Binding-site contacts:
Ligand atom CG2 contacts residue LEU2 of chain 1.A at 3.6 Å (hydrophobic).
Ligand atom OXT contacts residue HIS47 of chain 1.A at 2.3 Å.
Ligand atom CG2 contacts residue GLY29 of chain 1.A at 4.1 Å.
Ligand atom CA contacts residue GLY29 of chain 1.A at 3.6 Å.
Ligand atom CZ contacts residue LYS6 of chain 1.A at 3.4 Å.
Ligand atom O contacts residue GLY29 of chain 1.A at 2.6 Å.
Ligand atom O contacts residue GLY29 of chain 1.A at 4.1 Å.
Ligand atom CG2 contacts residue TYR63 of chain 1.A at 3.4 Å (hydrophobic).
Ligand atom OXT contacts residue PHE5 of chain 1.A at 3.5 Å.
Ligand atom CA contacts residue LEU2 of chain 1.A at 3.9 Å (hydrophobic).
Ligand atom OH contacts residue LEU2 of chain 1.A at 2.9 Å (h-bond).
Ligand atom CA contacts residue ALA22 of chain 1.A at 3.8 Å (hydrophobic).
Ligand atom OG contacts residue TYR27 of chain 1.A at 3.1 Å (h-bond).
Ligand atom O contacts residue TYR63 of chain 1.A at 3.2 Å (h-bond).
Ligand atom CB contacts residue HIS47 of chain 1.A at 3.7 Å.
Ligand atom CB contacts residue CYS28 of chain 1.A at 4.1 Å (hydrophobic).
Ligand atom CB contacts residue GLY29 of chain 1.A at 3.5 Å.
Ligand atom CZ contacts residue TRP18 of chain 1.A at 3.8 Å (hydrophobic).
Ligand atom OH contacts residue TRP18 of chain 1.A at 4.1 Å.
Ligand atom CZ contacts residue LEU2 of chain 1.A at 3.1 Å (hydrophobic).
Ligand atom C contacts residue PHE5 of chain 1.A at 4.0 Å (hydrophobic).
Ligand atom OG contacts residue ASP48 of chain 1.A at 2.8 Å (salt-bridge).
Ligand atom CE2 contacts residue TRP18 of chain 1.A at 2.6 Å (hydrophobic).
Ligand atom CD1 contacts residue LEU2 of chain 1.A at 3.6 Å (hydrophobic).
Ligand atom N contacts residue GLY29 of chain 1.A at 3.9 Å.
Ligand atom N contacts residue PHE5 of chain 1.A at 3.8 Å.
Ligand atom CB contacts residue TYR27 of chain 1.A at 3.8 Å (hydrophobic).
Ligand atom CB contacts residue PHE5 of chain 1.A at 4.0 Å (hydrophobic).
Ligand atom CB contacts residue ASP48 of chain 1.A at 4.1 Å.
Ligand atom CD2 contacts residue TRP18 of chain 1.A at 3.1 Å (hydrophobic).
Ligand atom CE1 contacts residue LEU2 of chain 1.A at 2.8 Å (hydrophobic).
Ligand atom C contacts residue GLY29 of chain 1.A at 3.3 Å.
Ligand atom OG contacts residue CYS44 of chain 1.A at 3.9 Å.
Ligand atom N contacts residue LEU2 of chain 1.A at 3.9 Å.
Ligand atom OH contacts residue LYS6 of chain 1.A at 2.9 Å.
Ligand atom CE2 contacts residue LYS6 of chain 1.A at 3.7 Å.
Ligand atom O contacts residue LEU2 of chain 1.A at 4.0 Å.
Ligand atom O contacts residue ALA22 of chain 1.A at 3.6 Å.
Ligand atom OG contacts residue HIS47 of chain 1.A at 3.1 Å (h-bond).
Ligand atom C contacts residue HIS47 of chain 1.A at 3.5 Å.

The protein below binds the small molecule below.
Small molecule (SMILES): CC[C@H](C)[C@H](NC(=O)[C@H](C)NC(=O)[C@@H](N)CC(C)C)C(=O)N[C@@H](Cc1ccc(O)cc1)C(=O)N[C@@H](CO)C(=O)O

Sequence of chain 1.A:
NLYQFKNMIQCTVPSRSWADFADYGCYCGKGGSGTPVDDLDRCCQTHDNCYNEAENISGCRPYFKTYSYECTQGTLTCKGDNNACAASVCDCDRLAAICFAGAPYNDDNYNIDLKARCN